Sequence of chain 1.D:
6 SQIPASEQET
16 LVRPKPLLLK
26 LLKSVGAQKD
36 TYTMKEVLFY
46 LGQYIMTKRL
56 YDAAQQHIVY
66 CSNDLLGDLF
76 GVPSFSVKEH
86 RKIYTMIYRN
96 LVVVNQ

This protein binds this small molecule.
Small molecule (SMILES): CC(C)C[C@@H](C=O)NC(=O)[C@H](CC(C)C)NC(=O)[C@@]1(C)CCC/C=C\CCC[C@@](C)(NC(=O)[C@H](Cc2ccccc2)NC(=O)[C@H](CO)NC(=O)[C@@H](N)[C@@H](C)O)C(=O)N[C@@H](CCC(=O)O)C(=O)N[C@@H](Cc2ccc(O)cc2)C(=O)N[C@@H](CC2=CN=C3CC=CC=C23)C(=O)N1

Binding-site contacts:
Ligand atom C contacts residue VAL82 of chain 1.D at 3.9 Å (hydrophobic).
Ligand atom CE1 contacts residue LYS83 of chain 1.D at 3.8 Å.
Ligand atom CD1 contacts residue LEU43 of chain 1.D at 3.5 Å (hydrophobic).
Ligand atom C contacts residue TYR89 of chain 1.D at 3.9 Å (hydrophobic).
Ligand atom CD2 contacts residue GLN61 of chain 1.D at 3.9 Å.
Ligand atom CZ3 contacts residue PHE80 of chain 1.D at 3.8 Å (hydrophobic).
Ligand atom CD1 contacts residue GLN61 of chain 1.D at 3.4 Å.
Ligand atom NE1 contacts residue LEU43 of chain 1.D at 2.8 Å (h-bond).
Ligand atom CD1 contacts residue GLY47 of chain 1.D at 3.6 Å.
Ligand atom O contacts residue TYR89 of chain 1.D at 3.3 Å (h-bond).
Ligand atom CE2 contacts residue MET51 of chain 1.D at 3.7 Å (hydrophobic).
Ligand atom CE3 contacts residue VAL82 of chain 1.D at 3.8 Å (hydrophobic).
Ligand atom CB contacts residue GLN61 of chain 1.D at 3.5 Å.
Ligand atom CA contacts residue GLN61 of chain 1.D at 3.5 Å.
Ligand atom CZ contacts residue HIS62 of chain 1.D at 3.9 Å.
Ligand atom CE2 contacts residue ILE50 of chain 1.D at 3.6 Å (hydrophobic).
Ligand atom CB contacts residue TYR56 of chain 1.D at 3.8 Å (hydrophobic).
Ligand atom NE1 contacts residue GLY47 of chain 1.D at 3.4 Å (h-bond).
Ligand atom CAO contacts residue PHE44 of chain 1.D at 3.8 Å (hydrophobic).
Ligand atom O contacts residue VAL82 of chain 1.D at 3.6 Å.
Ligand atom CZ contacts residue ILE50 of chain 1.D at 3.5 Å (hydrophobic).
Ligand atom CD2 contacts residue HIS62 of chain 1.D at 3.7 Å.
Ligand atom CE2 contacts residue GLY47 of chain 1.D at 3.7 Å.
Ligand atom CAM contacts residue MET51 of chain 1.D at 3.9 Å (hydrophobic).
Ligand atom O contacts residue GLN61 of chain 1.D at 3.8 Å.
Ligand atom CE2 contacts residue HIS62 of chain 1.D at 3.6 Å.
Ligand atom C contacts residue GLN61 of chain 1.D at 3.5 Å.
Ligand atom CB contacts residue GLN61 of chain 1.D at 3.9 Å.
Ligand atom CA contacts residue GLN61 of chain 1.D at 3.4 Å.
Ligand atom CE1 contacts residue ILE50 of chain 1.D at 3.9 Å (hydrophobic).
Ligand atom CAK contacts residue GLY47 of chain 1.D at 3.8 Å.
Ligand atom CE1 contacts residue VAL82 of chain 1.D at 3.9 Å (hydrophobic).
Ligand atom CG contacts residue GLN61 of chain 1.D at 3.9 Å.
Ligand atom CD2 contacts residue VAL82 of chain 1.D at 3.9 Å (hydrophobic).
Ligand atom CE1 contacts residue VAL64 of chain 1.D at 3.6 Å (hydrophobic).
Ligand atom N contacts residue GLN61 of chain 1.D at 2.8 Å (h-bond).
Ligand atom CAO contacts residue MET51 of chain 1.D at 3.9 Å (hydrophobic).
Ligand atom CD2 contacts residue MET51 of chain 1.D at 3.6 Å (hydrophobic).
Ligand atom CD2 contacts residue HIS85 of chain 1.D at 3.1 Å.
Ligand atom CZ2 contacts residue LEU43 of chain 1.D at 3.9 Å (hydrophobic).